This small molecule binds to this protein.
Small molecule (SMILES): CC(=O)N[C@@H]1[C@@H](O)[C@H](O)[C@@H](CO)O[C@H]1O

Binding-site contacts:
Ligand atom C1 contacts residue THR293 of chain 1.A at 4.2 Å.
Ligand atom C6 contacts residue SER294 of chain 1.A at 3.9 Å.
Ligand atom O7 contacts residue ASN291 of chain 1.A at 3.5 Å (h-bond).
Ligand atom C5 contacts residue SER294 of chain 1.A at 4.1 Å.
Ligand atom C1 contacts residue SER294 of chain 1.A at 4.0 Å.
Ligand atom C8 contacts residue GLU292 of chain 1.A at 4.0 Å.
Ligand atom C2 contacts residue ASN291 of chain 1.A at 2.5 Å.
Ligand atom C1 contacts residue ASN291 of chain 1.A at 1.4 Å.
Ligand atom C5 contacts residue ASN291 of chain 1.A at 3.7 Å.
Ligand atom C3 contacts residue ASN291 of chain 1.A at 3.8 Å.
Ligand atom O5 contacts residue SER294 of chain 1.A at 3.2 Å (h-bond).
Ligand atom C8 contacts residue ARG324 of chain 1.A at 4.2 Å.
Ligand atom C4 contacts residue ASN291 of chain 1.A at 4.2 Å.
Ligand atom C7 contacts residue ARG324 of chain 1.A at 3.9 Å.
Ligand atom C6 contacts residue LEU296 of chain 1.A at 4.3 Å (hydrophobic).
Ligand atom N2 contacts residue ASN291 of chain 1.A at 3.1 Å (h-bond).
Ligand atom O5 contacts residue LEU296 of chain 1.A at 4.1 Å.
Ligand atom O7 contacts residue ARG324 of chain 1.A at 2.9 Å (salt-bridge).
Ligand atom C7 contacts residue ASN291 of chain 1.A at 3.5 Å.
Ligand atom O5 contacts residue ASN291 of chain 1.A at 2.3 Å (h-bond).

Sequence of chain 1.A:
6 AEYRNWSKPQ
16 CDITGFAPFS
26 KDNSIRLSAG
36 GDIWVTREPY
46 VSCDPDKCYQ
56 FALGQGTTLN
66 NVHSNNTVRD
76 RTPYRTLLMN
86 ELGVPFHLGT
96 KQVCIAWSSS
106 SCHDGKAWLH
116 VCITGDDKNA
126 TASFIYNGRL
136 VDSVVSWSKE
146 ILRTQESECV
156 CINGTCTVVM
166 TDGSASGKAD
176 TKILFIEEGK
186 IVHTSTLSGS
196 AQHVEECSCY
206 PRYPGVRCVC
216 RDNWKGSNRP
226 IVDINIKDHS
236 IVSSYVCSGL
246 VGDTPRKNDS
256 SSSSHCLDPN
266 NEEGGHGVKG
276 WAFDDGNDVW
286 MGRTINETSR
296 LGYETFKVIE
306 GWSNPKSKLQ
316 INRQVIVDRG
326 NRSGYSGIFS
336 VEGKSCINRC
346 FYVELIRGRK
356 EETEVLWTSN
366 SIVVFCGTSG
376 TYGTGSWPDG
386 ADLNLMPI